Binding-site contacts:
Ligand atom CH2 contacts residue LEU67 of chain 1.A at 3.4 Å (hydrophobic).
Ligand atom CB contacts residue TYR90 of chain 1.A at 3.6 Å (hydrophobic).
Ligand atom CA contacts residue PRO91 of chain 1.A at 3.5 Å (hydrophobic).
Ligand atom N contacts residue VAL3 of chain 1.A at 2.9 Å (h-bond).
Ligand atom O contacts residue SER5 of chain 1.A at 2.9 Å (h-bond).
Ligand atom N contacts residue TYR90 of chain 1.A at 2.9 Å (h-bond).
Ligand atom CA contacts residue TYR90 of chain 1.A at 3.6 Å (hydrophobic).
Ligand atom OH contacts residue ARG4 of chain 1.A at 2.9 Å (salt-bridge).
Ligand atom N contacts residue PRO87 of chain 1.A at 2.9 Å (h-bond).
Ligand atom CA contacts residue SER5 of chain 1.A at 3.5 Å.
Ligand atom CZ2 contacts residue TYR68 of chain 1.A at 3.5 Å (hydrophobic).
Ligand atom O contacts residue SER153 of chain 1.A at 2.7 Å (h-bond).
Ligand atom OD1 contacts residue LYS88 of chain 1.A at 3.4 Å (salt-bridge).
Ligand atom CG contacts residue LYS88 of chain 1.A at 3.5 Å.
Ligand atom N contacts residue PRO91 of chain 1.A at 3.5 Å.
Ligand atom CB contacts residue LYS88 of chain 1.A at 3.5 Å.
Ligand atom CD2 contacts residue LEU6 of chain 1.A at 3.6 Å (hydrophobic).
Ligand atom C contacts residue SER153 of chain 1.A at 3.6 Å.
Ligand atom O contacts residue LYS88 of chain 1.A at 3.5 Å.
Ligand atom CA contacts residue SER153 of chain 1.A at 3.2 Å.
Ligand atom C contacts residue VAL3 of chain 1.A at 3.6 Å (hydrophobic).
Ligand atom NE1 contacts residue SER43 of chain 1.A at 3.1 Å (h-bond).
Ligand atom CZ3 contacts residue SER153 of chain 1.A at 3.4 Å.
Ligand atom CZ contacts residue ARG4 of chain 1.A at 3.3 Å.
Ligand atom CZ3 contacts residue TYR68 of chain 1.A at 3.6 Å (hydrophobic).
Ligand atom O contacts residue PRO91 of chain 1.A at 3.5 Å.
Ligand atom CH2 contacts residue ASN7 of chain 1.A at 3.4 Å.
Ligand atom CD1 contacts residue LYS63 of chain 1.A at 3.5 Å.
Ligand atom CE2 contacts residue ARG4 of chain 1.A at 3.5 Å.
Ligand atom O contacts residue ARG4 of chain 1.A at 3.4 Å.
Ligand atom CH2 contacts residue LYS63 of chain 1.A at 3.4 Å.
Ligand atom CA contacts residue VAL3 of chain 1.A at 3.3 Å (hydrophobic).
Ligand atom CD1 contacts residue PRO91 of chain 1.A at 3.6 Å (hydrophobic).
Ligand atom CB contacts residue PRO87 of chain 1.A at 3.4 Å (hydrophobic).
Ligand atom CG contacts residue LYS63 of chain 1.A at 3.6 Å.
Ligand atom CB contacts residue TYR90 of chain 1.A at 3.6 Å (hydrophobic).
Ligand atom N contacts residue PRO87 of chain 1.A at 3.1 Å (h-bond).
Ligand atom CH2 contacts residue TYR68 of chain 1.A at 3.3 Å (hydrophobic).
Ligand atom CZ2 contacts residue LYS63 of chain 1.A at 3.3 Å.
Ligand atom N contacts residue SER5 of chain 1.A at 2.9 Å (h-bond).

This protein binds this small molecule.
Small molecule (SMILES): NC(=O)[C@@H]1CSCC(=O)N[C@@H](Cc2ccccc2)C(=O)N[C@@H](CC2=CN=C3C=CC=CC23)C(=O)N[C@@H](CC(=O)O)C(=O)N[C@@H](CO)C(=O)N[C@@H](CC2=CN=C3CC=CC=C23)C(=O)NCC(=O)N[C@@H](Cc2ccc(O)cc2)C(=O)N[C@@H](CC2=c3ccccc3=NC2)C(=O)N[C@@H](Cc2ccc(O)cc2)C(=O)NCC(=O)N2CCC[C@H]2C(=O)N[C@@H](CC2=CN=C3C=CC=C[C@H]23)C(=O)N[C@@H](CC(=O)O)C(=O)N1

Sequence of chain 1.A:
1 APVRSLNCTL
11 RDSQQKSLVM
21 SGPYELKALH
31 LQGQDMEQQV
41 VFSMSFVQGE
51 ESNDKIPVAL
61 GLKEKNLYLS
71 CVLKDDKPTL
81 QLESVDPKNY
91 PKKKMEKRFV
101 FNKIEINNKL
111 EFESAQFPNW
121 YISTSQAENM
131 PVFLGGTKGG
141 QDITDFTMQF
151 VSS